Binding-site contacts:
Ligand atom C5 contacts residue GLN895 of chain 1.C at 4.5 Å.
Ligand atom C1 contacts residue ASN686 of chain 1.C at 1.4 Å.
Ligand atom C8 contacts residue GLN895 of chain 1.C at 3.8 Å.
Ligand atom O6 contacts residue ASN686 of chain 1.C at 4.5 Å.
Ligand atom C2 contacts residue ASN686 of chain 1.C at 2.4 Å.
Ligand atom C1 contacts residue GLN891 of chain 1.C at 3.6 Å.
Ligand atom O7 contacts residue GLN1040 of chain 1.C at 3.3 Å (h-bond).
Ligand atom C7 contacts residue ASN686 of chain 1.C at 3.2 Å.
Ligand atom C5 contacts residue GLN891 of chain 1.C at 3.7 Å.
Ligand atom C4 contacts residue ASN686 of chain 1.C at 4.2 Å.
Ligand atom C3 contacts residue ASN686 of chain 1.C at 3.8 Å.
Ligand atom O5 contacts residue GLN891 of chain 1.C at 3.9 Å.
Ligand atom C7 contacts residue GLN1040 of chain 1.C at 4.4 Å.
Ligand atom O7 contacts residue ASN686 of chain 1.C at 3.1 Å (h-bond).
Ligand atom C6 contacts residue GLN895 of chain 1.C at 4.4 Å.
Ligand atom C5 contacts residue ASN686 of chain 1.C at 3.6 Å.
Ligand atom O5 contacts residue ASN686 of chain 1.C at 2.3 Å (h-bond).
Ligand atom C8 contacts residue ASN686 of chain 1.C at 4.4 Å.
Ligand atom N2 contacts residue ASN686 of chain 1.C at 2.9 Å (h-bond).
Ligand atom C3 contacts residue GLN891 of chain 1.C at 4.5 Å.

Sequence of chain 1.C:
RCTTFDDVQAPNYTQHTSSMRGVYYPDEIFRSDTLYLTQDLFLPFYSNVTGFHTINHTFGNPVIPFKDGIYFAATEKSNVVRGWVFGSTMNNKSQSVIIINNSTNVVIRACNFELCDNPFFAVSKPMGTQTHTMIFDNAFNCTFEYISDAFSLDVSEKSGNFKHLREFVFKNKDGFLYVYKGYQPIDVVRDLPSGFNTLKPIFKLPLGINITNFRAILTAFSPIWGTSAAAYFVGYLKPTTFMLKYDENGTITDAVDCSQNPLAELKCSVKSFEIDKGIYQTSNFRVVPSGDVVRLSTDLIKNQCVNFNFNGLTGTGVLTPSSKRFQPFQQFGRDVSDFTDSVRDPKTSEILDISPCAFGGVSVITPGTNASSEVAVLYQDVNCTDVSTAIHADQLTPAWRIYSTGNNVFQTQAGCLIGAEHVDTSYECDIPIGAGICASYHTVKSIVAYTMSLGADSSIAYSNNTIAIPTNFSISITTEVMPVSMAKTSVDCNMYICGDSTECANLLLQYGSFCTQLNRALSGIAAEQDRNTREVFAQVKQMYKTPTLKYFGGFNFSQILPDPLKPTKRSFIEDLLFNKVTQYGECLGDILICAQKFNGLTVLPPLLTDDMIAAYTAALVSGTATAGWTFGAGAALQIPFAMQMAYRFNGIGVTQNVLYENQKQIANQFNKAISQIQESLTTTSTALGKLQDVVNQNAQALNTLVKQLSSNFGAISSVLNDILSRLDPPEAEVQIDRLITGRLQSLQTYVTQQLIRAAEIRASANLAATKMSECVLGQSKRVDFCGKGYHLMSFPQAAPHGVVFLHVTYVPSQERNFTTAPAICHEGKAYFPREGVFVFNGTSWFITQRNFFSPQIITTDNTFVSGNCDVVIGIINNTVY

The small molecule below binds the protein below.
Small molecule (SMILES): CC(=O)N[C@H]1[C@H](O[C@H]2[C@H](O)[C@@H](NC(C)=O)CO[C@@H]2CO)O[C@H](CO)[C@@H](O)[C@@H]1O